Sequence of chain 1.A:
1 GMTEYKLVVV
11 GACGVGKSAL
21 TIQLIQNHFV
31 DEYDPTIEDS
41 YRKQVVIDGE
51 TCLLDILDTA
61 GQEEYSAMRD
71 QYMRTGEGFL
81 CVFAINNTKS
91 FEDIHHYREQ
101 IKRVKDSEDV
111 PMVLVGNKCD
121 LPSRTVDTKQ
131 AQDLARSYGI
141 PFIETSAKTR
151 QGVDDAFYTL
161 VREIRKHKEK

Binding-site contacts:
Ligand atom C1 contacts residue LEU57 of chain 1.A at 4.2 Å (hydrophobic).
Ligand atom C4 contacts residue LEU57 of chain 1.A at 4.1 Å (hydrophobic).
Ligand atom C11 contacts residue LEU57 of chain 1.A at 4.0 Å (hydrophobic).
Ligand atom C3 contacts residue LEU57 of chain 1.A at 4.0 Å (hydrophobic).
Ligand atom C14 contacts residue GLU38 of chain 1.A at 4.3 Å.
Ligand atom C8 contacts residue LYS6 of chain 1.A at 4.0 Å.
Ligand atom C11 contacts residue VAL8 of chain 1.A at 3.5 Å (hydrophobic).
Ligand atom C6 contacts residue SER40 of chain 1.A at 3.5 Å.
Ligand atom C14 contacts residue LEU57 of chain 1.A at 3.7 Å (hydrophobic).
Ligand atom C8 contacts residue ILE56 of chain 1.A at 4.5 Å (hydrophobic).
Ligand atom C11 contacts residue GLY76 of chain 1.A at 4.1 Å.
Ligand atom C11 contacts residue LYS6 of chain 1.A at 3.9 Å.
Ligand atom C9 contacts residue GLY76 of chain 1.A at 4.0 Å.
Ligand atom C2 contacts residue SER40 of chain 1.A at 4.4 Å.
Ligand atom C8 contacts residue ASP55 of chain 1.A at 3.5 Å.
Ligand atom C3 contacts residue SER40 of chain 1.A at 4.5 Å.
Ligand atom C6 contacts residue ASP55 of chain 1.A at 3.8 Å.
Ligand atom C4 contacts residue THR75 of chain 1.A at 3.9 Å.
Ligand atom C13 contacts residue SER40 of chain 1.A at 4.2 Å.
Ligand atom C9 contacts residue THR75 of chain 1.A at 3.9 Å.
Ligand atom N10 contacts residue LEU57 of chain 1.A at 4.2 Å.
Ligand atom C11 contacts residue ASP55 of chain 1.A at 4.3 Å.
Ligand atom N15 contacts residue LEU57 of chain 1.A at 3.6 Å.
Ligand atom C8 contacts residue LEU57 of chain 1.A at 3.9 Å (hydrophobic).
Ligand atom C9 contacts residue VAL8 of chain 1.A at 3.7 Å (hydrophobic).
Ligand atom N7 contacts residue ASP55 of chain 1.A at 2.8 Å (salt-bridge).
Ligand atom C9 contacts residue LEU57 of chain 1.A at 4.2 Å (hydrophobic).
Ligand atom C13 contacts residue LEU57 of chain 1.A at 3.9 Å (hydrophobic).
Ligand atom C9 contacts residue TYR72 of chain 1.A at 3.8 Å (hydrophobic).
Ligand atom C12 contacts residue LEU57 of chain 1.A at 4.1 Å (hydrophobic).
Ligand atom C11 contacts residue LEU7 of chain 1.A at 3.8 Å (hydrophobic).
Ligand atom N7 contacts residue SER40 of chain 1.A at 3.5 Å.
Ligand atom C8 contacts residue LEU7 of chain 1.A at 3.8 Å (hydrophobic).
Ligand atom C3 contacts residue ASP55 of chain 1.A at 3.8 Å.
Ligand atom C4 contacts residue TYR72 of chain 1.A at 4.0 Å (hydrophobic).

This small molecule binds to this protein.
Small molecule (SMILES): c1ccc2c(Cn3ccnc3)c[nH]c2c1